Sequence of chain 20.E:
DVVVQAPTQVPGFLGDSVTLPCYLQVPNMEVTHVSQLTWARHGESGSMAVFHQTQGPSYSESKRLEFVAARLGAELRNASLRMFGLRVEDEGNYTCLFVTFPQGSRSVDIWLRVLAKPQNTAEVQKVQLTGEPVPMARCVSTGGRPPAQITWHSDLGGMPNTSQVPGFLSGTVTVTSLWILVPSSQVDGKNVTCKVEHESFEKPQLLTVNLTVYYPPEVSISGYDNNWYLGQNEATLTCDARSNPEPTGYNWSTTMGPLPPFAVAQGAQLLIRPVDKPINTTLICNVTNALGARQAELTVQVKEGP

Binding-site contacts:
Ligand atom O7 contacts residue GLN322 of chain 20.E at 4.4 Å.
Ligand atom N2 contacts residue ASN313 of chain 20.E at 3.0 Å (h-bond).
Ligand atom C7 contacts residue ASN313 of chain 20.E at 3.5 Å.
Ligand atom O5 contacts residue ASN313 of chain 20.E at 2.3 Å (h-bond).
Ligand atom O7 contacts residue ASN313 of chain 20.E at 3.6 Å.
Ligand atom C8 contacts residue GLN322 of chain 20.E at 3.2 Å.
Ligand atom C4 contacts residue ASN313 of chain 20.E at 4.2 Å.
Ligand atom C6 contacts residue THR315 of chain 20.E at 3.8 Å.
Ligand atom C5 contacts residue THR315 of chain 20.E at 4.0 Å.
Ligand atom N2 contacts residue GLN322 of chain 20.E at 4.5 Å.
Ligand atom C5 contacts residue ASN313 of chain 20.E at 3.6 Å.
Ligand atom C3 contacts residue ASN313 of chain 20.E at 3.8 Å.
Ligand atom C7 contacts residue GLN322 of chain 20.E at 3.9 Å.
Ligand atom C2 contacts residue ASN313 of chain 20.E at 2.4 Å.
Ligand atom O5 contacts residue THR315 of chain 20.E at 3.9 Å.
Ligand atom C1 contacts residue ASN313 of chain 20.E at 1.4 Å.

A protein and the small-molecule ligand that binds it are described below.
Small molecule (SMILES): CC(=O)N[C@@H]1[C@@H](O)[C@H](O)[C@@H](CO)O[C@H]1O